Binding-site contacts:
Ligand atom C contacts residue ASP94 of chain 2.C at 3.9 Å.
Ligand atom OD1 contacts residue THR14 of chain 2.C at 2.9 Å (h-bond).
Ligand atom CG contacts residue THR14 of chain 2.C at 2.6 Å.
Ligand atom CB contacts residue TYR27 of chain 2.C at 3.7 Å (hydrophobic).
Ligand atom CB contacts residue THR93 of chain 2.C at 3.5 Å.
Ligand atom OD2 contacts residue ALA118 of chain 2.C at 3.6 Å (h-bond).
Ligand atom N contacts residue GLU287 of chain 2.D at 2.6 Å (salt-bridge).
Ligand atom OD1 contacts residue TYR27 of chain 2.C at 3.9 Å.
Ligand atom C contacts residue GLN61 of chain 2.C at 3.6 Å.
Ligand atom N contacts residue ASN252 of chain 2.D at 3.7 Å.
Ligand atom O contacts residue GLN61 of chain 2.C at 3.9 Å.
Ligand atom OXT contacts residue GLN61 of chain 2.C at 3.6 Å (h-bond).
Ligand atom O contacts residue SER60 of chain 2.C at 2.5 Å (h-bond).
Ligand atom CA contacts residue GLN61 of chain 2.C at 3.9 Å.
Ligand atom CB contacts residue THR14 of chain 2.C at 3.0 Å.
Ligand atom CA contacts residue ASP94 of chain 2.C at 3.9 Å.
Ligand atom OXT contacts residue SER60 of chain 2.C at 2.7 Å (h-bond).
Ligand atom CB contacts residue ASP94 of chain 2.C at 3.2 Å.
Ligand atom OXT contacts residue GLY13 of chain 2.C at 3.3 Å.
Ligand atom OD1 contacts residue THR93 of chain 2.C at 2.6 Å (h-bond).
Ligand atom OD1 contacts residue MET119 of chain 2.C at 3.9 Å.
Ligand atom N contacts residue GLN61 of chain 2.C at 3.0 Å (h-bond).
Ligand atom O contacts residue ASP94 of chain 2.C at 3.0 Å (salt-bridge).
Ligand atom O contacts residue THR93 of chain 2.C at 3.3 Å (h-bond).
Ligand atom O contacts residue GLY92 of chain 2.C at 3.3 Å.
Ligand atom OD1 contacts residue ALA118 of chain 2.C at 2.9 Å (h-bond).
Ligand atom OD2 contacts residue THR14 of chain 2.C at 2.8 Å (h-bond).
Ligand atom CB contacts residue GLU287 of chain 2.D at 3.9 Å.
Ligand atom OD2 contacts residue GLY92 of chain 2.C at 3.3 Å.
Ligand atom CG contacts residue ALA118 of chain 2.C at 3.7 Å (hydrophobic).
Ligand atom OD2 contacts residue THR93 of chain 2.C at 2.8 Å (h-bond).
Ligand atom CA contacts residue GLU287 of chain 2.D at 3.6 Å.
Ligand atom C contacts residue GLY92 of chain 2.C at 3.4 Å.
Ligand atom OXT contacts residue GLY59 of chain 2.C at 3.2 Å.
Ligand atom OXT contacts residue GLY92 of chain 2.C at 3.2 Å.
Ligand atom C contacts residue THR93 of chain 2.C at 3.8 Å.
Ligand atom N contacts residue ASP94 of chain 2.C at 3.0 Å (salt-bridge).
Ligand atom CG contacts residue THR93 of chain 2.C at 2.8 Å.
Ligand atom C contacts residue SER60 of chain 2.C at 3.4 Å.
Ligand atom CA contacts residue THR14 of chain 2.C at 3.2 Å.

Sequence of chain 2.C:
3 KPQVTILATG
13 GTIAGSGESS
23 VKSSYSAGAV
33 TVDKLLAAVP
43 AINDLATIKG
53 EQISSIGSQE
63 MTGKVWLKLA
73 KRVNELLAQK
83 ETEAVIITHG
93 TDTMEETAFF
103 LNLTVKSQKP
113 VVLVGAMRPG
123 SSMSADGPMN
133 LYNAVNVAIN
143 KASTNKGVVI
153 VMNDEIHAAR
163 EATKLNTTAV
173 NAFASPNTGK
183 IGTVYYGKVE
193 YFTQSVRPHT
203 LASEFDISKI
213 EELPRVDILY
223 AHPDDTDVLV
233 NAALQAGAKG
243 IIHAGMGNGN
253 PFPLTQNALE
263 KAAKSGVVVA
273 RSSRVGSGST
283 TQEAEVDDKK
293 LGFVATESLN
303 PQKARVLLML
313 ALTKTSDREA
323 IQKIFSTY

This small molecule binds to this protein.
Small molecule (SMILES): N[C@@H](CC(=O)O)C(=O)O

Sequence of chain 2.D:
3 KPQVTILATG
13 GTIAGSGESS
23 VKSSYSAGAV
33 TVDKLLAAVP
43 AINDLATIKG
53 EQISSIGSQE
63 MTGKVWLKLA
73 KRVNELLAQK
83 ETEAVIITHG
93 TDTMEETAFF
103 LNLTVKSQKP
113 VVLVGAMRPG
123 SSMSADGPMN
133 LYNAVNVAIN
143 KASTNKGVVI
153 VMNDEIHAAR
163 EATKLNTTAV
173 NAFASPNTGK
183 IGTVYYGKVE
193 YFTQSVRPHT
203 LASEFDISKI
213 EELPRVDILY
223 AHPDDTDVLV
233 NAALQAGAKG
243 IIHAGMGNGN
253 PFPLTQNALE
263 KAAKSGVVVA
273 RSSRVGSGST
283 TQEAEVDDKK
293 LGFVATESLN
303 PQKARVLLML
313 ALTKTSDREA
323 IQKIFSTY